Binding-site contacts:
Ligand atom C7 contacts residue ASN64 of chain 4.A at 2.9 Å.
Ligand atom N2 contacts residue THR66 of chain 4.A at 4.5 Å.
Ligand atom O1 contacts residue THR66 of chain 4.A at 2.7 Å (h-bond).
Ligand atom C8 contacts residue THR66 of chain 4.A at 4.2 Å.
Ligand atom N2 contacts residue ASN64 of chain 4.A at 3.7 Å.
Ligand atom O7 contacts residue ASN64 of chain 4.A at 2.6 Å (h-bond).
Ligand atom O1 contacts residue ASN64 of chain 4.A at 3.6 Å.
Ligand atom C1 contacts residue ASN64 of chain 4.A at 4.4 Å.
Ligand atom C2 contacts residue ASN64 of chain 4.A at 4.2 Å.
Ligand atom C1 contacts residue THR66 of chain 4.A at 4.1 Å.
Ligand atom C8 contacts residue ASN64 of chain 4.A at 3.3 Å.

Sequence of chain 4.A:
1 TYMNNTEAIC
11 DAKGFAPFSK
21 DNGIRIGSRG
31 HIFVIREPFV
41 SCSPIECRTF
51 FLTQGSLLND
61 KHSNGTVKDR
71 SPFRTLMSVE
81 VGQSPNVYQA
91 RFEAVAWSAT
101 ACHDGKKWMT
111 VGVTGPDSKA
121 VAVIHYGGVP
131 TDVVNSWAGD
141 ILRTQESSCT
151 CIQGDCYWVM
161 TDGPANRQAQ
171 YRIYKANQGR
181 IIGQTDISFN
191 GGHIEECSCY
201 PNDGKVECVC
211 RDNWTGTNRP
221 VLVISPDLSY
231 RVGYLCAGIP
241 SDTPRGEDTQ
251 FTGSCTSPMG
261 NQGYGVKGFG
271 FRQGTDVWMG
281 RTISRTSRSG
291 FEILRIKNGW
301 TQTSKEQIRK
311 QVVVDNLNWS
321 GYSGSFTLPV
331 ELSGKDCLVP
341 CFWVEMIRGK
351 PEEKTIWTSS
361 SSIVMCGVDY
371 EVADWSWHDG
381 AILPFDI

A protein and the small-molecule ligand that binds it are described below.
Small molecule (SMILES): CC(=O)N[C@@H]1[C@@H](O)[C@H](O)[C@@H](CO)O[C@@H]1O